The small molecule below binds the protein below.
Small molecule (SMILES): CC(C)CCCCCCCCC(=O)O

Sequence of chain 1.A:
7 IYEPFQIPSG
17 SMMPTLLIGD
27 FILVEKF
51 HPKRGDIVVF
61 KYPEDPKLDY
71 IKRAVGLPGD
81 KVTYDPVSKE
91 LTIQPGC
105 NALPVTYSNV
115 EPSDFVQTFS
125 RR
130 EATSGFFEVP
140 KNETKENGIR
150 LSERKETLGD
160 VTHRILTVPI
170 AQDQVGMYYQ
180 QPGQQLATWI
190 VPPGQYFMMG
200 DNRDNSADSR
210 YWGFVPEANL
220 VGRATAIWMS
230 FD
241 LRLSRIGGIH

Binding-site contacts:
Ligand atom O1 contacts residue GLU9 of chain 1.A at 4.1 Å.
Ligand atom O1 contacts residue PRO10 of chain 1.A at 3.7 Å.
Ligand atom C2 contacts residue DSE1 of chain 1.C at 2.5 Å.
Ligand atom O1 contacts residue DSE1 of chain 1.C at 2.2 Å (h-bond).
Ligand atom C1 contacts residue DSE1 of chain 1.C at 1.3 Å.

Sequence of chain 1.C:
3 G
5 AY